Binding-site contacts:
Ligand atom C5 contacts residue ALA36 of chain 1.B at 3.6 Å (hydrophobic).
Ligand atom F contacts residue MET82 of chain 1.B at 3.0 Å.
Ligand atom C13 contacts residue ILE15 of chain 1.B at 3.6 Å (hydrophobic).
Ligand atom N1 contacts residue LEU85 of chain 1.B at 3.1 Å (h-bond).
Ligand atom C14 contacts residue ILE23 of chain 1.B at 3.8 Å (hydrophobic).
Ligand atom C5 contacts residue LEU85 of chain 1.B at 3.6 Å (hydrophobic).
Ligand atom C4 contacts residue LEU135 of chain 1.B at 3.6 Å (hydrophobic).
Ligand atom C8 contacts residue ILE148 of chain 1.B at 3.8 Å (hydrophobic).
Ligand atom N4 contacts residue ILE148 of chain 1.B at 3.7 Å.
Ligand atom N2 contacts residue LEU85 of chain 1.B at 2.9 Å (h-bond).
Ligand atom C15 contacts residue ILE148 of chain 1.B at 3.9 Å (hydrophobic).
Ligand atom N5 contacts residue LEU135 of chain 1.B at 3.5 Å.
Ligand atom N1 contacts residue LEU84 of chain 1.B at 3.7 Å.
Ligand atom N2 contacts residue LEU135 of chain 1.B at 3.8 Å.
Ligand atom C5 contacts residue GLU83 of chain 1.B at 3.3 Å.
Ligand atom N4 contacts residue ILE23 of chain 1.B at 3.5 Å.
Ligand atom C6 contacts residue ALA36 of chain 1.B at 3.9 Å (hydrophobic).
Ligand atom N3 contacts residue ILE23 of chain 1.B at 3.6 Å.
Ligand atom N contacts residue ASP91 of chain 1.B at 2.8 Å (salt-bridge).
Ligand atom N2 contacts residue GLU83 of chain 1.B at 3.9 Å.
Ligand atom C9 contacts residue ILE148 of chain 1.B at 3.4 Å (hydrophobic).
Ligand atom C7 contacts residue LEU135 of chain 1.B at 3.7 Å (hydrophobic).
Ligand atom C contacts residue ASP91 of chain 1.B at 3.4 Å.
Ligand atom C4 contacts residue LEU85 of chain 1.B at 3.9 Å (hydrophobic).
Ligand atom C16 contacts residue GLY86 of chain 1.B at 3.4 Å.
Ligand atom C14 contacts residue GLY18 of chain 1.B at 3.7 Å.
Ligand atom C12 contacts residue GLY16 of chain 1.B at 3.6 Å.
Ligand atom C14 contacts residue ILE148 of chain 1.B at 3.9 Å (hydrophobic).
Ligand atom N3 contacts residue ILE148 of chain 1.B at 3.4 Å.
Ligand atom C14 contacts residue SER17 of chain 1.B at 3.6 Å.
Ligand atom N2 contacts residue LEU84 of chain 1.B at 3.8 Å.
Ligand atom C15 contacts residue ILE23 of chain 1.B at 3.9 Å (hydrophobic).
Ligand atom C12 contacts residue ILE23 of chain 1.B at 3.5 Å (hydrophobic).
Ligand atom C3 contacts residue ILE15 of chain 1.B at 3.7 Å (hydrophobic).
Ligand atom C6 contacts residue LEU135 of chain 1.B at 3.9 Å (hydrophobic).
Ligand atom N2 contacts residue ALA36 of chain 1.B at 3.8 Å.
Ligand atom C12 contacts residue SER17 of chain 1.B at 3.8 Å.
Ligand atom C9 contacts residue ILE23 of chain 1.B at 3.9 Å (hydrophobic).
Ligand atom C2 contacts residue ILE15 of chain 1.B at 3.7 Å (hydrophobic).
Ligand atom C17 contacts residue ASP91 of chain 1.B at 3.4 Å.

This protein binds this small molecule.
Small molecule (SMILES): Cn1ncc(-c2nc(NC3CCC([NH3+])CC3)ncc2F)c1CC1CC1

Sequence of chain 1.B:
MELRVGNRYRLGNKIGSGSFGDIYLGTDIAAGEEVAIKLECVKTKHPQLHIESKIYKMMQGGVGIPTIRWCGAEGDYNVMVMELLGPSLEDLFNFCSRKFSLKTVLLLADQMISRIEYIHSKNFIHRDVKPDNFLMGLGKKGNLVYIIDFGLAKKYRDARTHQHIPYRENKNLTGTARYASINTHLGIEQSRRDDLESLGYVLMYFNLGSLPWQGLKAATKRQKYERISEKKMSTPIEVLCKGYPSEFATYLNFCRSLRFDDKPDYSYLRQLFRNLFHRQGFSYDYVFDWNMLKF